Sequence of chain 1.A:
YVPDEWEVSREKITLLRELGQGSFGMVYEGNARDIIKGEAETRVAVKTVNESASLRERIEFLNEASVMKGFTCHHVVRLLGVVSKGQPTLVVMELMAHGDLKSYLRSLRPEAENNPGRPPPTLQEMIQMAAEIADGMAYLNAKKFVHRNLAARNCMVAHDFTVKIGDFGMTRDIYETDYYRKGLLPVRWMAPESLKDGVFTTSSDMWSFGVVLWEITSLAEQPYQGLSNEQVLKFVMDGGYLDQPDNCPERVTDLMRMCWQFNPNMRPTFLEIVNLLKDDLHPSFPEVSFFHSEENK

A small-molecule ligand and the protein it binds are described below.
Small molecule (SMILES): COc1cc(N2CCN(C(C)C)CC2)ccc1Nc1nc(Nc2cccc(F)c2C(N)=O)c2cc[nH]c2n1

Binding-site contacts:
Ligand atom C2 contacts residue MET103 of chain 1.A at 3.7 Å (hydrophobic).
Ligand atom C7 contacts residue MET103 of chain 1.A at 3.7 Å (hydrophobic).
Ligand atom C8 contacts residue MET163 of chain 1.A at 3.1 Å (hydrophobic).
Ligand atom C5 contacts residue GLY106 of chain 1.A at 3.7 Å.
Ligand atom N6 contacts residue MET103 of chain 1.A at 3.2 Å (h-bond).
Ligand atom C8 contacts residue LEU26 of chain 1.A at 3.7 Å (hydrophobic).
Ligand atom C7 contacts residue LEU26 of chain 1.A at 3.5 Å (hydrophobic).
Ligand atom C4 contacts residue GLY106 of chain 1.A at 3.8 Å.
Ligand atom C1 contacts residue LEU26 of chain 1.A at 3.7 Å (hydrophobic).
Ligand atom F1 contacts residue GLY29 of chain 1.A at 3.7 Å.
Ligand atom C1 contacts residue ARG24 of chain 1.A at 3.4 Å.
Ligand atom N5 contacts residue GLU101 of chain 1.A at 3.0 Å (salt-bridge).
Ligand atom N1 contacts residue MET103 of chain 1.A at 3.1 Å (h-bond).
Ligand atom C3 contacts residue GLY106 of chain 1.A at 3.8 Å.
Ligand atom C13 contacts residue GLN28 of chain 1.A at 3.6 Å.
Ligand atom N5 contacts residue ALA52 of chain 1.A at 3.4 Å.
Ligand atom C24 contacts residue LEU26 of chain 1.A at 3.7 Å (hydrophobic).
Ligand atom C17 contacts residue ALA52 of chain 1.A at 3.7 Å (hydrophobic).
Ligand atom C13 contacts residue GLY27 of chain 1.A at 3.8 Å.
Ligand atom O1 contacts residue MET103 of chain 1.A at 3.3 Å (h-bond).
Ligand atom N2 contacts residue MET163 of chain 1.A at 3.4 Å.
Ligand atom C7 contacts residue GLY106 of chain 1.A at 3.6 Å.
Ligand atom C19 contacts residue MET100 of chain 1.A at 3.4 Å (hydrophobic).
Ligand atom N3 contacts residue VAL34 of chain 1.A at 3.8 Å.
Ligand atom N5 contacts residue VAL84 of chain 1.A at 3.7 Å.
Ligand atom N6 contacts residue MET163 of chain 1.A at 3.4 Å.
Ligand atom N6 contacts residue ALA52 of chain 1.A at 3.6 Å.
Ligand atom C2 contacts residue GLY106 of chain 1.A at 3.7 Å.
Ligand atom F1 contacts residue GLN28 of chain 1.A at 2.9 Å.
Ligand atom N1 contacts residue LEU26 of chain 1.A at 3.5 Å.
Ligand atom O1 contacts residue LEU102 of chain 1.A at 3.7 Å.
Ligand atom C12 contacts residue GLY27 of chain 1.A at 3.8 Å.
Ligand atom N1 contacts residue MET163 of chain 1.A at 3.5 Å.
Ligand atom C14 contacts residue GLN28 of chain 1.A at 3.5 Å.
Ligand atom C19 contacts residue VAL84 of chain 1.A at 3.4 Å (hydrophobic).
Ligand atom C1 contacts residue ALA104 of chain 1.A at 3.7 Å (hydrophobic).
Ligand atom N2 contacts residue LEU26 of chain 1.A at 3.8 Å.
Ligand atom C20 contacts residue ALA52 of chain 1.A at 3.3 Å (hydrophobic).
Ligand atom C6 contacts residue GLY106 of chain 1.A at 3.6 Å.
Ligand atom C19 contacts residue GLU101 of chain 1.A at 3.7 Å.